This small molecule binds to this protein.
Small molecule (SMILES): Ic1cn[nH]c1

Binding-site contacts:
Ligand atom N2 contacts residue GLY135 of chain 1.A at 3.6 Å.
Ligand atom C4 contacts residue GLY134 of chain 1.A at 4.2 Å.
Ligand atom N1 contacts residue TYR104 of chain 1.A at 4.0 Å.
Ligand atom I4 contacts residue GLY135 of chain 1.A at 4.1 Å.
Ligand atom N1 contacts residue VAL141 of chain 1.A at 4.4 Å.
Ligand atom C4 contacts residue SER170 of chain 1.A at 4.0 Å.
Ligand atom C3 contacts residue GLY136 of chain 1.A at 3.2 Å.
Ligand atom I4 contacts residue GLY134 of chain 1.A at 3.9 Å.
Ligand atom C4 contacts residue GLY135 of chain 1.A at 3.8 Å.
Ligand atom C3 contacts residue GLY134 of chain 1.A at 4.2 Å.
Ligand atom N2 contacts residue GLY136 of chain 1.A at 2.6 Å (h-bond).
Ligand atom I4 contacts residue LEU133 of chain 1.A at 4.1 Å.
Ligand atom N1 contacts residue SER138 of chain 1.A at 4.4 Å.
Ligand atom C3 contacts residue SER170 of chain 1.A at 3.3 Å.
Ligand atom N2 contacts residue SER138 of chain 1.A at 4.0 Å.
Ligand atom N1 contacts residue GLY136 of chain 1.A at 3.8 Å.
Ligand atom C4 contacts residue TYR104 of chain 1.A at 4.4 Å (hydrophobic).
Ligand atom C3 contacts residue VAL141 of chain 1.A at 4.2 Å (hydrophobic).
Ligand atom I4 contacts residue SER170 of chain 1.A at 4.0 Å.
Ligand atom C4 contacts residue VAL141 of chain 1.A at 3.9 Å (hydrophobic).
Ligand atom C5 contacts residue TYR104 of chain 1.A at 3.4 Å (hydrophobic).
Ligand atom I4 contacts residue ILE107 of chain 1.A at 3.5 Å.
Ligand atom N2 contacts residue SER170 of chain 1.A at 4.5 Å.
Ligand atom N2 contacts residue VAL141 of chain 1.A at 4.5 Å.
Ligand atom I4 contacts residue VAL141 of chain 1.A at 4.2 Å.
Ligand atom C5 contacts residue VAL141 of chain 1.A at 4.1 Å (hydrophobic).
Ligand atom C3 contacts residue GLY135 of chain 1.A at 3.3 Å.

Sequence of chain 1.A:
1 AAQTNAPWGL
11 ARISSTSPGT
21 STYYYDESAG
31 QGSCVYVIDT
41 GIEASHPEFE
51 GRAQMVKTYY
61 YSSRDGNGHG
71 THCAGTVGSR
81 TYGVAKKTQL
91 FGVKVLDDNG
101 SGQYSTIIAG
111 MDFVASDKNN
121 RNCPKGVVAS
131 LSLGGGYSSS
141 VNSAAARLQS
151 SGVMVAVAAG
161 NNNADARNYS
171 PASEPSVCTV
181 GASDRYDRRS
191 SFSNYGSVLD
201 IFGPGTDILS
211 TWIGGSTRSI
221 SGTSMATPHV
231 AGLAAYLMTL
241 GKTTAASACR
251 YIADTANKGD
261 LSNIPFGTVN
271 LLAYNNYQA